Sequence of chain 1.B:
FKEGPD

Binding-site contacts:
Ligand atom C10 contacts residue ASN47 of chain 1.A at 4.2 Å.
Ligand atom C12 contacts residue ASN47 of chain 1.A at 3.3 Å.
Ligand atom N08 contacts residue VAL51 of chain 1.A at 3.9 Å.
Ligand atom C04 contacts residue ASN47 of chain 1.A at 4.2 Å.
Ligand atom C04 contacts residue GLU44 of chain 1.A at 4.4 Å.
Ligand atom N13 contacts residue ASN47 of chain 1.A at 3.1 Å (h-bond).
Ligand atom C02 contacts residue ASN47 of chain 1.A at 3.6 Å.
Ligand atom C09 contacts residue GLU44 of chain 1.A at 4.0 Å.
Ligand atom N16 contacts residue ILE173 of chain 1.A at 4.2 Å.
Ligand atom N16 contacts residue PHE124 of chain 1.A at 3.8 Å.
Ligand atom C10 contacts residue CSO43 of chain 1.A at 2.8 Å.
Ligand atom C14 contacts residue ASN47 of chain 1.A at 3.0 Å.
Ligand atom S01 contacts residue ASN47 of chain 1.A at 4.0 Å.
Ligand atom C03 contacts residue ASN47 of chain 1.A at 3.8 Å.
Ligand atom C05 contacts residue ASN47 of chain 1.A at 4.4 Å.
Ligand atom C15 contacts residue ASN47 of chain 1.A at 2.8 Å.
Ligand atom C06 contacts residue LEU48 of chain 1.A at 4.2 Å (hydrophobic).
Ligand atom C11 contacts residue ASN47 of chain 1.A at 3.8 Å.
Ligand atom C15 contacts residue GLU7 of chain 1.B at 4.5 Å.
Ligand atom N08 contacts residue GLU19 of chain 1.A at 2.5 Å (salt-bridge).
Ligand atom C11 contacts residue CSO43 of chain 1.A at 3.4 Å.
Ligand atom C06 contacts residue GLU19 of chain 1.A at 3.4 Å.
Ligand atom C09 contacts residue ASN47 of chain 1.A at 4.2 Å.
Ligand atom N07 contacts residue LEU48 of chain 1.A at 3.5 Å.
Ligand atom N07 contacts residue GLU19 of chain 1.A at 2.7 Å (salt-bridge).
Ligand atom C09 contacts residue CSO43 of chain 1.A at 3.8 Å.
Ligand atom N16 contacts residue ASN47 of chain 1.A at 3.1 Å (h-bond).

Sequence of chain 1.A:
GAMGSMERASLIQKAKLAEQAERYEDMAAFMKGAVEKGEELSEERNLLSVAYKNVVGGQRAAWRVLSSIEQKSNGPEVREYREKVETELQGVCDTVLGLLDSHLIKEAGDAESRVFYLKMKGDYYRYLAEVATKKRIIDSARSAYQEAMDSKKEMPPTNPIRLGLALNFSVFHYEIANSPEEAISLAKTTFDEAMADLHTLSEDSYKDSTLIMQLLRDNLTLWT

This small molecule binds to this protein.
Small molecule (SMILES): [H]/N=C(/N)c1cc2cccc(N[C@@H](C)CN)c2s1